Sequence of chain 5.A:
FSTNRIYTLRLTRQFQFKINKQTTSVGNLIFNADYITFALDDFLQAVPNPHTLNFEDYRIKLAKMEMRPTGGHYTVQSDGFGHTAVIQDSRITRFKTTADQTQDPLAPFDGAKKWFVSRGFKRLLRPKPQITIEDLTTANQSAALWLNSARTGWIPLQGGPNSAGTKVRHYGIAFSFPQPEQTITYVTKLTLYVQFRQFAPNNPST

Binding-site contacts:
Ligand atom O6 contacts residue LYS173 of chain 5.A at 3.0 Å (salt-bridge).
Ligand atom C5 contacts residue LYS173 of chain 5.A at 3.7 Å.
Ligand atom OP1 contacts residue LYS165 of chain 5.C at 2.8 Å (salt-bridge).
Ligand atom C5 contacts residue LEU175 of chain 5.A at 3.8 Å (hydrophobic).
Ligand atom N7 contacts residue TYR244 of chain 5.A at 4.0 Å.
Ligand atom C2' contacts residue LEU113 of chain 5.A at 4.0 Å (hydrophobic).
Ligand atom C2 contacts residue GLN246 of chain 5.A at 3.9 Å.
Ligand atom OP1 contacts residue ARG61 of chain 5.A at 3.9 Å.
Ligand atom C8 contacts residue TYR244 of chain 5.A at 3.2 Å (hydrophobic).
Ligand atom O6 contacts residue LYS115 of chain 5.A at 3.4 Å (salt-bridge).
Ligand atom C4 contacts residue LEU175 of chain 5.A at 3.8 Å (hydrophobic).
Ligand atom OP2 contacts residue TYR244 of chain 5.A at 3.0 Å (h-bond).
Ligand atom C7 contacts residue PHE52 of chain 3.C at 3.7 Å (hydrophobic).
Ligand atom C5 contacts residue LYS115 of chain 5.A at 3.7 Å.
Ligand atom O6 contacts residue LEU175 of chain 5.A at 3.9 Å.
Ligand atom C8 contacts residue LEU175 of chain 5.A at 3.8 Å (hydrophobic).
Ligand atom N7 contacts residue LYS115 of chain 5.A at 2.8 Å (salt-bridge).
Ligand atom P contacts residue ARG61 of chain 5.A at 3.6 Å.
Ligand atom C8 contacts residue LYS115 of chain 5.A at 3.9 Å.
Ligand atom C6 contacts residue LEU175 of chain 5.A at 3.6 Å (hydrophobic).
Ligand atom OP1 contacts residue PHE52 of chain 3.C at 3.1 Å (h-bond).
Ligand atom OP2 contacts residue LYS165 of chain 5.C at 3.1 Å (salt-bridge).
Ligand atom OP2 contacts residue ARG61 of chain 5.A at 2.7 Å (salt-bridge).
Ligand atom N9 contacts residue LEU175 of chain 5.A at 3.7 Å.
Ligand atom O5' contacts residue TYR244 of chain 5.A at 3.8 Å.
Ligand atom C6 contacts residue LYS173 of chain 5.A at 4.0 Å.
Ligand atom O3' contacts residue LYS112 of chain 5.A at 3.7 Å.
Ligand atom O4 contacts residue ARG56 of chain 3.C at 3.2 Å (salt-bridge).
Ligand atom C6 contacts residue LYS115 of chain 5.A at 3.9 Å.
Ligand atom O3' contacts residue ARG61 of chain 5.A at 3.9 Å.
Ligand atom P contacts residue LYS165 of chain 5.C at 4.0 Å.
Ligand atom N7 contacts residue LEU175 of chain 5.A at 3.9 Å.
Ligand atom O2 contacts residue THR59 of chain 5.A at 3.3 Å (h-bond).
Ligand atom O2 contacts residue GLN246 of chain 5.A at 2.7 Å (h-bond).
Ligand atom OP1 contacts residue ALA163 of chain 5.C at 4.0 Å.
Ligand atom C2 contacts residue THR59 of chain 5.A at 3.4 Å.
Ligand atom C2' contacts residue TYR244 of chain 5.A at 3.7 Å (hydrophobic).
Ligand atom N1 contacts residue LEU175 of chain 5.A at 4.0 Å.
Ligand atom N3 contacts residue THR59 of chain 5.A at 3.3 Å (h-bond).
Ligand atom OP1 contacts residue LYS164 of chain 5.C at 3.4 Å.

Sequence of chain 3.C:
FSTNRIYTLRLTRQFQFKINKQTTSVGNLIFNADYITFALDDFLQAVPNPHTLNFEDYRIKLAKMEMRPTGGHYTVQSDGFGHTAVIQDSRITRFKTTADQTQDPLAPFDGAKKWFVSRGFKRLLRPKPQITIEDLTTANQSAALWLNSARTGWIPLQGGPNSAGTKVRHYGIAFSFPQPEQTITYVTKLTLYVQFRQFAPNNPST

Sequence of chain 5.C:
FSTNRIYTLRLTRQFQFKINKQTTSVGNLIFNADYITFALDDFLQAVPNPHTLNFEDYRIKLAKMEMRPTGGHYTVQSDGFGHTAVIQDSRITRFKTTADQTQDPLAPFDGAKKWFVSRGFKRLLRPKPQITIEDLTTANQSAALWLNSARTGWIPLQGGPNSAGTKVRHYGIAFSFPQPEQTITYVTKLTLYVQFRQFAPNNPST

A small-molecule ligand and the protein it binds are described below.
Small molecule (SMILES): Cc1cn([C@H]2C[C@H](O)[C@@H](CO[P](=O)(O)O[C@H]3C[C@H](n4cnc5c(=O)[nH]c(N)nc54)O[C@@H]3CO[P](=O)(O)O[C@H]3C[C@H](n4ccc(N)nc4=O)O[C@@H]3COP(=O)=O)O2)c(=O)[nH]c1=O